Sequence of chain 2.A:
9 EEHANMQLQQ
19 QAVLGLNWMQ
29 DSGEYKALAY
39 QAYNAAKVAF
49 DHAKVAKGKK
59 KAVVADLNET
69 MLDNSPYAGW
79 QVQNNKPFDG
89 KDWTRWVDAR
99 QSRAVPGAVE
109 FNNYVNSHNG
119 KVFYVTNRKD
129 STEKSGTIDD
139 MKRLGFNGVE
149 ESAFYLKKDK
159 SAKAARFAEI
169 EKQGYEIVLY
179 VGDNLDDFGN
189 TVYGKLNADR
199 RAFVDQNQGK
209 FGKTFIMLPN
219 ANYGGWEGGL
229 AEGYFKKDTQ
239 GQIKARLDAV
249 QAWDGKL

Binding-site contacts:
Ligand atom O5R contacts residue ASN66 of chain 2.A at 2.8 Å (h-bond).
Ligand atom O3R contacts residue TRP91 of chain 2.A at 3.1 Å (h-bond).
Ligand atom C4 contacts residue TYR221 of chain 2.A at 3.4 Å (hydrophobic).
Ligand atom P contacts residue MG1 of chain 2.B at 3.4 Å.
Ligand atom C2 contacts residue TYR221 of chain 2.A at 3.7 Å (hydrophobic).
Ligand atom O1P contacts residue ASP64 of chain 2.A at 3.0 Å (salt-bridge).
Ligand atom C5 contacts residue TYR221 of chain 2.A at 3.5 Å (hydrophobic).
Ligand atom C5R contacts residue ASN66 of chain 2.A at 3.5 Å.
Ligand atom C3 contacts residue PHE86 of chain 2.A at 3.3 Å (hydrophobic).
Ligand atom C4 contacts residue PHE86 of chain 2.A at 3.7 Å (hydrophobic).
Ligand atom C3R contacts residue TRP91 of chain 2.A at 3.5 Å (hydrophobic).
Ligand atom C6 contacts residue TRP91 of chain 2.A at 3.5 Å (hydrophobic).
Ligand atom O3P contacts residue MG1 of chain 2.B at 1.9 Å.
Ligand atom C3 contacts residue TYR221 of chain 2.A at 3.4 Å (hydrophobic).
Ligand atom O1P contacts residue LYS161 of chain 2.A at 2.8 Å (salt-bridge).
Ligand atom O2P contacts residue LEU65 of chain 2.A at 3.5 Å (h-bond).
Ligand atom C3R contacts residue ASN66 of chain 2.A at 3.3 Å.
Ligand atom O2P contacts residue ASP64 of chain 2.A at 3.1 Å (salt-bridge).
Ligand atom P contacts residue ASN66 of chain 2.A at 3.6 Å.
Ligand atom O3P contacts residue ASN66 of chain 2.A at 3.1 Å (h-bond).
Ligand atom O2P contacts residue ASN125 of chain 2.A at 3.6 Å (h-bond).
Ligand atom O3R contacts residue ASN125 of chain 2.A at 3.1 Å (h-bond).
Ligand atom C7 contacts residue PHE86 of chain 2.A at 3.5 Å (hydrophobic).
Ligand atom O3P contacts residue ASP64 of chain 2.A at 3.1 Å (salt-bridge).
Ligand atom O3R contacts residue ASN66 of chain 2.A at 2.9 Å (h-bond).
Ligand atom C2R contacts residue TRP91 of chain 2.A at 3.5 Å (hydrophobic).
Ligand atom C2 contacts residue PHE86 of chain 2.A at 3.3 Å (hydrophobic).
Ligand atom O2P contacts residue THR124 of chain 2.A at 2.6 Å (h-bond).
Ligand atom O7 contacts residue PHE86 of chain 2.A at 3.7 Å.
Ligand atom N7 contacts residue TYR221 of chain 2.A at 3.3 Å.
Ligand atom P contacts residue ASP64 of chain 2.A at 3.0 Å.
Ligand atom C5 contacts residue TRP91 of chain 2.A at 3.3 Å (hydrophobic).
Ligand atom O1P contacts residue ASN125 of chain 2.A at 2.9 Å (h-bond).
Ligand atom P contacts residue ASN125 of chain 2.A at 3.5 Å.
Ligand atom O5R contacts residue ASN125 of chain 2.A at 3.7 Å.
Ligand atom N1 contacts residue PHE86 of chain 2.A at 3.5 Å.
Ligand atom O3R contacts residue ARG126 of chain 2.A at 3.3 Å (salt-bridge).
Ligand atom N7 contacts residue PHE86 of chain 2.A at 3.6 Å.
Ligand atom C7 contacts residue TYR221 of chain 2.A at 3.5 Å (hydrophobic).
Ligand atom O2P contacts residue ASN66 of chain 2.A at 2.8 Å (h-bond).

The small molecule below binds the protein below.
Small molecule (SMILES): NC(=O)c1ccc[n+]([C@@H]2O[C@H](COP(=O)(O)O)[C@@H](O)[C@H]2O)c1